Sequence of chain 3.A:
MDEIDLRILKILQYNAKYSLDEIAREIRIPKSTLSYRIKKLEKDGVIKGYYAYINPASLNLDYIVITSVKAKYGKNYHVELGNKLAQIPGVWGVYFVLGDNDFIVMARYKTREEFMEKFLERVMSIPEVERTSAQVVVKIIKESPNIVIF

This small molecule binds to this protein.
Small molecule (SMILES): NC(=O)CC[C@H](N)C(=O)O

Binding-site contacts:
Ligand atom N contacts residue PRO30 of chain 3.A at 4.2 Å.
Ligand atom N contacts residue LYS31 of chain 3.A at 3.6 Å (salt-bridge).
Ligand atom NE2 contacts residue ALA24 of chain 3.A at 3.8 Å.
Ligand atom O contacts residue PRO30 of chain 3.A at 3.9 Å.
Ligand atom NE2 contacts residue PRO30 of chain 3.A at 4.1 Å.
Ligand atom CA contacts residue LYS31 of chain 3.A at 4.4 Å.
Ligand atom CG contacts residue LYS31 of chain 3.A at 2.7 Å.
Ligand atom N contacts residue SER32 of chain 3.A at 3.1 Å (h-bond).
Ligand atom NE2 contacts residue ILE29 of chain 3.A at 4.5 Å.
Ligand atom NE2 contacts residue LYS31 of chain 3.A at 2.8 Å.
Ligand atom CB contacts residue LYS31 of chain 3.A at 4.0 Å.
Ligand atom OE1 contacts residue LYS31 of chain 3.A at 4.3 Å.
Ligand atom C contacts residue PRO30 of chain 3.A at 4.4 Å (hydrophobic).
Ligand atom CD contacts residue PRO30 of chain 3.A at 4.1 Å (hydrophobic).
Ligand atom CG contacts residue PRO30 of chain 3.A at 3.5 Å (hydrophobic).
Ligand atom CD contacts residue LYS31 of chain 3.A at 3.2 Å.
Ligand atom CG contacts residue SER32 of chain 3.A at 4.4 Å.
Ligand atom NE2 contacts residue ASP21 of chain 3.A at 4.2 Å.